Binding-site contacts:
Ligand atom C2 contacts residue THR254 of chain 1.D at 4.4 Å.
Ligand atom C3 contacts residue ASN252 of chain 1.D at 3.8 Å.
Ligand atom N2 contacts residue THR254 of chain 1.D at 4.5 Å.
Ligand atom C7 contacts residue ASN252 of chain 1.D at 3.7 Å.
Ligand atom C8 contacts residue LEU235 of chain 1.D at 4.4 Å (hydrophobic).
Ligand atom C1 contacts residue ASN252 of chain 1.D at 1.4 Å.
Ligand atom C4 contacts residue ASN252 of chain 1.D at 4.2 Å.
Ligand atom C5 contacts residue ASN252 of chain 1.D at 3.7 Å.
Ligand atom C5 contacts residue THR254 of chain 1.D at 4.3 Å.
Ligand atom C8 contacts residue MET239 of chain 1.D at 3.9 Å (hydrophobic).
Ligand atom C2 contacts residue ASN252 of chain 1.D at 2.5 Å.
Ligand atom C7 contacts residue MET239 of chain 1.D at 4.5 Å (hydrophobic).
Ligand atom O5 contacts residue ASN252 of chain 1.D at 2.4 Å (h-bond).
Ligand atom N2 contacts residue ASN252 of chain 1.D at 2.9 Å (h-bond).
Ligand atom C1 contacts residue THR254 of chain 1.D at 3.5 Å.
Ligand atom O7 contacts residue ASN252 of chain 1.D at 4.1 Å.
Ligand atom C8 contacts residue THR238 of chain 1.D at 4.3 Å.
Ligand atom O5 contacts residue THR254 of chain 1.D at 4.2 Å.

Sequence of chain 1.D:
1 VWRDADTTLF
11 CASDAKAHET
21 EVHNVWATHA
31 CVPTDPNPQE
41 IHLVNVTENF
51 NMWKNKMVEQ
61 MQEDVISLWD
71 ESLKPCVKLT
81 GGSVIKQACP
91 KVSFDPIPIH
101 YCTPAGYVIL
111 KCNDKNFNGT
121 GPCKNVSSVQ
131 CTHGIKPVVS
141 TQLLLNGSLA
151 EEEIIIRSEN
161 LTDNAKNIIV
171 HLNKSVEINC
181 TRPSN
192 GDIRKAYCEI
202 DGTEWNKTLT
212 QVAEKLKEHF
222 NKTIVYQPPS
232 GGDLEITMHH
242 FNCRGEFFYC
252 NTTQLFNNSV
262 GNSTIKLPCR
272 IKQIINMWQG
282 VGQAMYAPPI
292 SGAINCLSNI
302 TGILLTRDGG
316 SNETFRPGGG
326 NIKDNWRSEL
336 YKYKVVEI

The protein below binds the small molecule below.
Small molecule (SMILES): CC(=O)N[C@@H]1[C@@H](O)[C@H](O)[C@@H](CO)O[C@H]1O